This protein binds this small molecule.
Small molecule (SMILES): CCc1ccccc1-c1ccc(CNCCc2nc3cccc([N+](=O)O)c3[nH]2)cc1Cl

Binding-site contacts:
Ligand atom C12 contacts residue VAL185 of chain 1.B at 3.4 Å (hydrophobic).
Ligand atom C14 contacts residue VAL185 of chain 1.B at 3.6 Å (hydrophobic).
Ligand atom N3 contacts residue MET186 of chain 1.B at 3.8 Å.
Ligand atom C17 contacts residue ASN141 of chain 1.B at 3.6 Å.
Ligand atom N1 contacts residue ASN141 of chain 1.B at 3.1 Å (h-bond).
Ligand atom C14 contacts residue PRO182 of chain 1.B at 3.2 Å (hydrophobic).
Ligand atom C10 contacts residue ILE187 of chain 1.B at 3.6 Å (hydrophobic).
Ligand atom C4 contacts residue MET248 of chain 1.B at 3.7 Å (hydrophobic).
Ligand atom C21 contacts residue MET186 of chain 1.B at 3.7 Å (hydrophobic).
Ligand atom C contacts residue MET248 of chain 1.B at 3.6 Å (hydrophobic).
Ligand atom C1 contacts residue PRO182 of chain 1.B at 3.5 Å (hydrophobic).
Ligand atom C10 contacts residue PRO182 of chain 1.B at 3.9 Å (hydrophobic).
Ligand atom CL contacts residue MET248 of chain 1.B at 3.4 Å.
Ligand atom C13 contacts residue PRO182 of chain 1.B at 3.6 Å (hydrophobic).
Ligand atom C15 contacts residue ASN141 of chain 1.B at 3.9 Å.
Ligand atom O contacts residue ILE197 of chain 1.B at 3.5 Å.
Ligand atom C3 contacts residue MET244 of chain 1.B at 3.5 Å (hydrophobic).
Ligand atom N contacts residue PRO182 of chain 1.B at 2.9 Å (h-bond).
Ligand atom C contacts residue PRO182 of chain 1.B at 3.6 Å (hydrophobic).
Ligand atom C1 contacts residue MET244 of chain 1.B at 3.5 Å (hydrophobic).
Ligand atom C16 contacts residue ASN141 of chain 1.B at 3.5 Å.
Ligand atom C3 contacts residue MET248 of chain 1.B at 3.5 Å (hydrophobic).
Ligand atom C14 contacts residue HIS183 of chain 1.B at 3.4 Å.
Ligand atom C13 contacts residue VAL185 of chain 1.B at 3.2 Å (hydrophobic).
Ligand atom C22 contacts residue PHE144 of chain 1.B at 4.0 Å (hydrophobic).
Ligand atom N2 contacts residue HIS183 of chain 1.B at 2.9 Å (h-bond).
Ligand atom C19 contacts residue MET186 of chain 1.B at 3.6 Å (hydrophobic).
Ligand atom O contacts residue HIS183 of chain 1.B at 3.3 Å (h-bond).
Ligand atom N contacts residue VAL185 of chain 1.B at 2.9 Å (h-bond).
Ligand atom C15 contacts residue HIS183 of chain 1.B at 3.5 Å.
Ligand atom N3 contacts residue ILE197 of chain 1.B at 4.0 Å.
Ligand atom C9 contacts residue ILE187 of chain 1.B at 3.8 Å (hydrophobic).
Ligand atom C20 contacts residue MET186 of chain 1.B at 3.4 Å (hydrophobic).
Ligand atom C13 contacts residue PHE144 of chain 1.B at 3.8 Å (hydrophobic).
Ligand atom C11 contacts residue VAL185 of chain 1.B at 3.9 Å (hydrophobic).
Ligand atom C12 contacts residue PHE144 of chain 1.B at 3.9 Å (hydrophobic).
Ligand atom O1 contacts residue VAL76 of chain 1.B at 4.0 Å.
Ligand atom C10 contacts residue VAL185 of chain 1.B at 3.4 Å (hydrophobic).
Ligand atom C2 contacts residue MET244 of chain 1.B at 3.8 Å (hydrophobic).
Ligand atom C13 contacts residue ASN141 of chain 1.B at 4.0 Å.

Sequence of chain 1.B:
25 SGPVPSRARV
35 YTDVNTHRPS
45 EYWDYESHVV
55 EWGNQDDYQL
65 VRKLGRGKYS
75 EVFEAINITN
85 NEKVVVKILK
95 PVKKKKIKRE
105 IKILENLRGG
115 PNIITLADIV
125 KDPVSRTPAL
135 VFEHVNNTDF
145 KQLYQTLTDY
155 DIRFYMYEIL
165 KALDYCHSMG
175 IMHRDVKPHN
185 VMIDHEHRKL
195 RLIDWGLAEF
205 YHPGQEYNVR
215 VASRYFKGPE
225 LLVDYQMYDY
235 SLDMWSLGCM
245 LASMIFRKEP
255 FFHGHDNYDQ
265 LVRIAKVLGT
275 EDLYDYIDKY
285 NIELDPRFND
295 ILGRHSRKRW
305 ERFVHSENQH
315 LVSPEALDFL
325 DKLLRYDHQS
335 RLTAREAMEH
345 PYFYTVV